Sequence of chain 1.A:
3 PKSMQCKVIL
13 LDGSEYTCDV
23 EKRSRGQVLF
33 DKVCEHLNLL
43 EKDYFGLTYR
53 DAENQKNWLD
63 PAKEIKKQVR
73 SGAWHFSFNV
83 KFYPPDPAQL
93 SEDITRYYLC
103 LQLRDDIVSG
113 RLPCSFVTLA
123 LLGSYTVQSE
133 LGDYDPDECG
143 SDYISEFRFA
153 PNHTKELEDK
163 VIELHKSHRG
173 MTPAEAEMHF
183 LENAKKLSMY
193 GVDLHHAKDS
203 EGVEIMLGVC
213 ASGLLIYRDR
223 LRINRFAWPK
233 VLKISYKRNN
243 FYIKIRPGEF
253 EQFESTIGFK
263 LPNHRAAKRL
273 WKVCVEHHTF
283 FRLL

Binding-site contacts:
Ligand atom C4 contacts residue PHE282 of chain 1.A at 3.8 Å (hydrophobic).
Ligand atom C1 contacts residue PHE283 of chain 1.A at 3.6 Å (hydrophobic).
Ligand atom C10 contacts residue LEU286 of chain 1.A at 3.9 Å (hydrophobic).
Ligand atom C7 contacts residue LEU286 of chain 1.A at 3.5 Å (hydrophobic).
Ligand atom O2 contacts residue LEU286 of chain 1.A at 3.9 Å.
Ligand atom C5 contacts residue PHE282 of chain 1.A at 3.9 Å (hydrophobic).
Ligand atom C8 contacts residue LEU285 of chain 1.A at 2.9 Å (hydrophobic).
Ligand atom C2 contacts residue PHE283 of chain 1.A at 3.7 Å (hydrophobic).
Ligand atom C3 contacts residue ARG284 of chain 1.A at 4.1 Å.
Ligand atom C6 contacts residue PHE282 of chain 1.A at 3.7 Å (hydrophobic).
Ligand atom C7 contacts residue LEU285 of chain 1.A at 3.2 Å (hydrophobic).
Ligand atom C11 contacts residue PHE282 of chain 1.A at 3.7 Å (hydrophobic).
Ligand atom C10 contacts residue ASP45 of chain 1.A at 3.7 Å.
Ligand atom C6 contacts residue LEU285 of chain 1.A at 4.2 Å (hydrophobic).
Ligand atom C8 contacts residue PHE282 of chain 1.A at 3.1 Å (hydrophobic).
Ligand atom C4 contacts residue LEU285 of chain 1.A at 3.6 Å (hydrophobic).
Ligand atom C10 contacts residue PHE282 of chain 1.A at 3.6 Å (hydrophobic).
Ligand atom C5 contacts residue LEU286 of chain 1.A at 3.7 Å (hydrophobic).
Ligand atom C11 contacts residue TYR46 of chain 1.A at 3.7 Å (hydrophobic).
Ligand atom O1 contacts residue PHE283 of chain 1.A at 3.5 Å (h-bond).
Ligand atom N1 contacts residue PHE282 of chain 1.A at 2.8 Å (h-bond).
Ligand atom C6 contacts residue LEU286 of chain 1.A at 3.6 Å (hydrophobic).
Ligand atom C4 contacts residue LEU286 of chain 1.A at 3.4 Å (hydrophobic).
Ligand atom C3 contacts residue PHE283 of chain 1.A at 3.0 Å (hydrophobic).
Ligand atom C7 contacts residue PHE282 of chain 1.A at 3.4 Å (hydrophobic).
Ligand atom N2 contacts residue PHE282 of chain 1.A at 3.7 Å.
Ligand atom C11 contacts residue LEU286 of chain 1.A at 3.3 Å (hydrophobic).
Ligand atom C9 contacts residue ASP45 of chain 1.A at 3.7 Å.
Ligand atom C10 contacts residue TYR46 of chain 1.A at 3.7 Å (hydrophobic).
Ligand atom C4 contacts residue ARG284 of chain 1.A at 4.0 Å.
Ligand atom C9 contacts residue LEU285 of chain 1.A at 3.9 Å (hydrophobic).
Ligand atom C1 contacts residue PRO87 of chain 1.A at 3.5 Å (hydrophobic).
Ligand atom C9 contacts residue PHE282 of chain 1.A at 3.6 Å (hydrophobic).
Ligand atom N1 contacts residue LEU286 of chain 1.A at 3.6 Å.
Ligand atom O2 contacts residue PHE282 of chain 1.A at 3.9 Å.
Ligand atom C4 contacts residue PHE283 of chain 1.A at 3.5 Å (hydrophobic).
Ligand atom N1 contacts residue LEU285 of chain 1.A at 3.0 Å (h-bond).
Ligand atom C5 contacts residue PHE283 of chain 1.A at 3.9 Å (hydrophobic).
Ligand atom N2 contacts residue ASP45 of chain 1.A at 2.8 Å (salt-bridge).
Ligand atom C6 contacts residue PHE283 of chain 1.A at 4.1 Å (hydrophobic).

The small molecule below binds the protein below.
Small molecule (SMILES): Cc1occc1C(=O)Nc1ccncc1